Binding-site contacts:
Ligand atom O7 contacts residue HIS148 of chain 35.C at 4.0 Å.
Ligand atom C8 contacts residue ASN154 of chain 35.C at 4.2 Å.
Ligand atom N2 contacts residue ASN154 of chain 35.C at 3.9 Å.
Ligand atom C7 contacts residue GLY150 of chain 35.C at 3.7 Å.
Ligand atom C8 contacts residue GLY150 of chain 35.C at 3.8 Å.
Ligand atom C1 contacts residue SER95 of chain 35.H at 3.6 Å.
Ligand atom O7 contacts residue MET151 of chain 35.C at 3.3 Å.
Ligand atom C8 contacts residue SER95 of chain 35.H at 3.5 Å.
Ligand atom C1 contacts residue LEU96 of chain 35.H at 3.9 Å (hydrophobic).
Ligand atom O3 contacts residue LEU96 of chain 35.H at 4.1 Å.
Ligand atom O5 contacts residue MET151 of chain 35.C at 3.8 Å.
Ligand atom N2 contacts residue LEU96 of chain 35.H at 3.6 Å.
Ligand atom C3 contacts residue SER95 of chain 35.H at 3.2 Å.
Ligand atom N2 contacts residue SER95 of chain 35.H at 2.6 Å (h-bond).
Ligand atom C3 contacts residue LEU96 of chain 35.H at 4.2 Å (hydrophobic).
Ligand atom C2 contacts residue MET151 of chain 35.C at 4.1 Å (hydrophobic).
Ligand atom C4 contacts residue LEU96 of chain 35.H at 4.3 Å (hydrophobic).
Ligand atom C7 contacts residue ASN154 of chain 35.C at 3.4 Å.
Ligand atom C1 contacts residue ASN154 of chain 35.C at 3.1 Å.
Ligand atom C2 contacts residue LEU96 of chain 35.H at 3.6 Å (hydrophobic).
Ligand atom C1 contacts residue MET151 of chain 35.C at 3.6 Å (hydrophobic).
Ligand atom C7 contacts residue MET151 of chain 35.C at 4.3 Å (hydrophobic).
Ligand atom C2 contacts residue ASN154 of chain 35.C at 4.0 Å.
Ligand atom O7 contacts residue ASN154 of chain 35.C at 2.9 Å (h-bond).
Ligand atom C2 contacts residue SER95 of chain 35.H at 3.4 Å.
Ligand atom O5 contacts residue ASN154 of chain 35.C at 4.0 Å.
Ligand atom C8 contacts residue ASP94 of chain 35.H at 3.5 Å.
Ligand atom C7 contacts residue SER95 of chain 35.H at 3.5 Å.
Ligand atom O4 contacts residue LEU96 of chain 35.H at 3.2 Å.
Ligand atom O3 contacts residue SER95 of chain 35.H at 3.2 Å (h-bond).
Ligand atom O5 contacts residue LEU96 of chain 35.H at 4.5 Å.
Ligand atom O7 contacts residue GLY150 of chain 35.C at 2.8 Å (h-bond).

This protein binds this small molecule.
Small molecule (SMILES): CC(=O)N[C@H]1[C@H](O[C@H]2[C@H](O)[C@@H](NC(C)=O)CO[C@@H]2CO)O[C@H](CO)[C@@H](O)[C@@H]1O

Sequence of chain 35.C:
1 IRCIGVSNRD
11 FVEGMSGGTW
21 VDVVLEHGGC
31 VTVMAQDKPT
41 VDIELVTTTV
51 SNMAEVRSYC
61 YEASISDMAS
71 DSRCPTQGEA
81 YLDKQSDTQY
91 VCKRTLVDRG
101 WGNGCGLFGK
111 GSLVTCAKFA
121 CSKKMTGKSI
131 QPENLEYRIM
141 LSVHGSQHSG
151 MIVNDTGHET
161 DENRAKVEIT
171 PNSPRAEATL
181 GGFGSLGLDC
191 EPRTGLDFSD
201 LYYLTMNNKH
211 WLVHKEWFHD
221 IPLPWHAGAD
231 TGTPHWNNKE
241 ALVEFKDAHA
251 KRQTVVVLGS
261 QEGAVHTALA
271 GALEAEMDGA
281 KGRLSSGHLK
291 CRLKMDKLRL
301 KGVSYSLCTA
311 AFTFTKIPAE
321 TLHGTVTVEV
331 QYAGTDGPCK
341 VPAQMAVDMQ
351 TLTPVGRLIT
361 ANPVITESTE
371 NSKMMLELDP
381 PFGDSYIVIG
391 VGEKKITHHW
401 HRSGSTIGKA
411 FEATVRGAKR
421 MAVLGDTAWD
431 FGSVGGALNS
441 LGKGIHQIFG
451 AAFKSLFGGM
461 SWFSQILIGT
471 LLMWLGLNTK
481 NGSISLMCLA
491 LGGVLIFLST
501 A

Sequence of chain 35.H:
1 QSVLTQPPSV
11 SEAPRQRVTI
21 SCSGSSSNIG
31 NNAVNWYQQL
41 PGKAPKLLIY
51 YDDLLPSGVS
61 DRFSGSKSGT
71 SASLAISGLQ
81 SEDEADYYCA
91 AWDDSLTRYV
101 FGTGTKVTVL